A protein and the small-molecule ligand that binds it are described below.
Small molecule (SMILES): CC(=O)N[C@H]1[C@H](O[C@H]2[C@H](O)[C@@H](NC(C)=O)CO[C@@H]2CO)O[C@H](CO)[C@@H](O[C@@H]2O[C@H](CO)[C@@H](O)[C@H](O)[C@@H]2O)[C@@H]1O

Sequence of chain 1.C:
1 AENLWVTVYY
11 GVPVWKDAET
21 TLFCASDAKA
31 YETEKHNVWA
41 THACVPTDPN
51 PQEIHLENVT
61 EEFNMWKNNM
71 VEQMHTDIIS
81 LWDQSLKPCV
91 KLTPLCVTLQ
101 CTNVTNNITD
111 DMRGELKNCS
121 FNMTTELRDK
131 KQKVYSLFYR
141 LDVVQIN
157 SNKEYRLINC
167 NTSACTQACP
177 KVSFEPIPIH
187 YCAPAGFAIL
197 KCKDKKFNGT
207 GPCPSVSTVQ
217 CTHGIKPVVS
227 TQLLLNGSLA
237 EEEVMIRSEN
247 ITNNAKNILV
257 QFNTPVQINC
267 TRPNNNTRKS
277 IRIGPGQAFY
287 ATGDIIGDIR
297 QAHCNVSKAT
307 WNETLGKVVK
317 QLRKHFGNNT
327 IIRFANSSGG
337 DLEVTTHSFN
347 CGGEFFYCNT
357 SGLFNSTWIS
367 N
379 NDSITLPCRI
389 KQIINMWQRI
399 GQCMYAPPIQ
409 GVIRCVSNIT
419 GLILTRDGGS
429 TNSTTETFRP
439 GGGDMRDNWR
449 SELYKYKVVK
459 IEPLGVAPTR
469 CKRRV

Binding-site contacts:
Ligand atom C5 contacts residue TYR135 of chain 1.C at 3.5 Å (hydrophobic).
Ligand atom C4 contacts residue TYR135 of chain 1.C at 4.1 Å (hydrophobic).
Ligand atom C1 contacts residue ASN118 of chain 1.C at 1.4 Å.
Ligand atom C8 contacts residue THR105 of chain 1.C at 3.8 Å.
Ligand atom C1 contacts residue LEU137 of chain 1.C at 4.4 Å (hydrophobic).
Ligand atom O4 contacts residue TYR135 of chain 1.C at 4.0 Å.
Ligand atom N2 contacts residue TYR135 of chain 1.C at 4.3 Å.
Ligand atom C7 contacts residue LEU137 of chain 1.C at 4.3 Å (hydrophobic).
Ligand atom C7 contacts residue ASN118 of chain 1.C at 4.0 Å.
Ligand atom C2 contacts residue TYR135 of chain 1.C at 4.2 Å (hydrophobic).
Ligand atom C7 contacts residue THR105 of chain 1.C at 3.8 Å.
Ligand atom C8 contacts residue LEU137 of chain 1.C at 3.9 Å (hydrophobic).
Ligand atom C8 contacts residue VAL104 of chain 1.C at 3.7 Å (hydrophobic).
Ligand atom C5 contacts residue ASN118 of chain 1.C at 3.6 Å.
Ligand atom O7 contacts residue THR105 of chain 1.C at 3.2 Å.
Ligand atom C3 contacts residue TYR135 of chain 1.C at 3.6 Å (hydrophobic).
Ligand atom C6 contacts residue ASN118 of chain 1.C at 4.3 Å.
Ligand atom N2 contacts residue LEU137 of chain 1.C at 3.6 Å.
Ligand atom C2 contacts residue ASN118 of chain 1.C at 2.5 Å.
Ligand atom C4 contacts residue ASN118 of chain 1.C at 4.3 Å.
Ligand atom C8 contacts residue ASP290 of chain 1.C at 4.3 Å.
Ligand atom C3 contacts residue ASN118 of chain 1.C at 3.8 Å.
Ligand atom C1 contacts residue TYR135 of chain 1.C at 3.7 Å (hydrophobic).
Ligand atom N2 contacts residue ASN118 of chain 1.C at 2.9 Å (h-bond).
Ligand atom O5 contacts residue ASN118 of chain 1.C at 2.4 Å (h-bond).
Ligand atom O5 contacts residue TYR135 of chain 1.C at 4.0 Å.